Sequence of chain 1.A:
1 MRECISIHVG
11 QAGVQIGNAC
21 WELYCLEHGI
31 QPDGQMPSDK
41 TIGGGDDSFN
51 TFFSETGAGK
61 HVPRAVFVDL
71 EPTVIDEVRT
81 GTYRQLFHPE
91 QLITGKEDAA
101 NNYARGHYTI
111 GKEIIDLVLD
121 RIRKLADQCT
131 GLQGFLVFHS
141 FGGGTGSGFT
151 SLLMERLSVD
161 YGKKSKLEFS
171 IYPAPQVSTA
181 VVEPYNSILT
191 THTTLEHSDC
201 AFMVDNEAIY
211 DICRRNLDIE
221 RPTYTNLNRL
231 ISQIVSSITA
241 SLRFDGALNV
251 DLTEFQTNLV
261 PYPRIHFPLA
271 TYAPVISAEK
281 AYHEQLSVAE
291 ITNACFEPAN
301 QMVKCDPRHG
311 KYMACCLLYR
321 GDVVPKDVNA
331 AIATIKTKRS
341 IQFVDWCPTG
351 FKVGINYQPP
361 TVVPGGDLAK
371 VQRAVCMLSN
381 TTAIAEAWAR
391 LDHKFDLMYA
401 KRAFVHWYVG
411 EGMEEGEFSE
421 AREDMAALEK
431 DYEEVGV

Binding-site contacts:
Ligand atom C15 contacts residue ASN256 of chain 1.B at 3.5 Å.
Ligand atom C6 contacts residue LEU253 of chain 1.B at 3.5 Å (hydrophobic).
Ligand atom O4 contacts residue ASN256 of chain 1.B at 3.7 Å.
Ligand atom C14 contacts residue ASN256 of chain 1.B at 3.6 Å.
Ligand atom N1 contacts residue LEU253 of chain 1.B at 3.9 Å.
Ligand atom C contacts residue ASN348 of chain 1.B at 3.4 Å.
Ligand atom O contacts residue VAL181 of chain 1.A at 3.7 Å.
Ligand atom C10 contacts residue ASP249 of chain 1.B at 3.8 Å.
Ligand atom C contacts residue ASN256 of chain 1.B at 3.4 Å.
Ligand atom O contacts residue ASN347 of chain 1.B at 3.8 Å.
Ligand atom C contacts residue VAL181 of chain 1.A at 3.9 Å (hydrophobic).
Ligand atom C8 contacts residue VAL236 of chain 1.B at 3.4 Å (hydrophobic).
Ligand atom C3 contacts residue ASN256 of chain 1.B at 3.8 Å.
Ligand atom C3 contacts residue MET257 of chain 1.B at 3.8 Å (hydrophobic).
Ligand atom O4 contacts residue THR179 of chain 1.A at 3.6 Å (h-bond).
Ligand atom O4 contacts residue ALA180 of chain 1.A at 3.5 Å.
Ligand atom C3 contacts residue LYS350 of chain 1.B at 3.6 Å.
Ligand atom O3 contacts residue ASP249 of chain 1.B at 3.4 Å (salt-bridge).
Ligand atom C2 contacts residue ASN256 of chain 1.B at 3.5 Å.
Ligand atom C10 contacts residue LEU240 of chain 1.B at 3.5 Å (hydrophobic).
Ligand atom O3 contacts residue LEU246 of chain 1.B at 3.4 Å (h-bond).
Ligand atom O2 contacts residue CYS239 of chain 1.B at 3.4 Å.
Ligand atom C8 contacts residue ILE316 of chain 1.B at 3.6 Å (hydrophobic).
Ligand atom C5 contacts residue LEU253 of chain 1.B at 3.8 Å (hydrophobic).
Ligand atom C12 contacts residue LYS252 of chain 1.B at 3.8 Å.
Ligand atom C4 contacts residue ASN256 of chain 1.B at 3.7 Å.
Ligand atom O1 contacts residue VAL236 of chain 1.B at 3.8 Å.
Ligand atom C1 contacts residue LYS350 of chain 1.B at 3.6 Å.
Ligand atom O4 contacts residue VAL181 of chain 1.A at 3.5 Å (h-bond).
Ligand atom C12 contacts residue ASP249 of chain 1.B at 3.8 Å.
Ligand atom C1 contacts residue ASN256 of chain 1.B at 3.6 Å.
Ligand atom C12 contacts residue LEU246 of chain 1.B at 3.1 Å (hydrophobic).
Ligand atom C2 contacts residue MET257 of chain 1.B at 3.8 Å (hydrophobic).
Ligand atom C contacts residue THR312 of chain 1.B at 3.9 Å.
Ligand atom C4 contacts residue LYS350 of chain 1.B at 3.5 Å.
Ligand atom C8 contacts residue ILE368 of chain 1.B at 3.6 Å (hydrophobic).
Ligand atom C14 contacts residue LYS350 of chain 1.B at 3.5 Å.
Ligand atom C2 contacts residue LYS350 of chain 1.B at 3.6 Å.
Ligand atom N contacts residue LYS350 of chain 1.B at 3.8 Å.
Ligand atom C15 contacts residue LYS350 of chain 1.B at 3.6 Å.

Sequence of chain 1.B:
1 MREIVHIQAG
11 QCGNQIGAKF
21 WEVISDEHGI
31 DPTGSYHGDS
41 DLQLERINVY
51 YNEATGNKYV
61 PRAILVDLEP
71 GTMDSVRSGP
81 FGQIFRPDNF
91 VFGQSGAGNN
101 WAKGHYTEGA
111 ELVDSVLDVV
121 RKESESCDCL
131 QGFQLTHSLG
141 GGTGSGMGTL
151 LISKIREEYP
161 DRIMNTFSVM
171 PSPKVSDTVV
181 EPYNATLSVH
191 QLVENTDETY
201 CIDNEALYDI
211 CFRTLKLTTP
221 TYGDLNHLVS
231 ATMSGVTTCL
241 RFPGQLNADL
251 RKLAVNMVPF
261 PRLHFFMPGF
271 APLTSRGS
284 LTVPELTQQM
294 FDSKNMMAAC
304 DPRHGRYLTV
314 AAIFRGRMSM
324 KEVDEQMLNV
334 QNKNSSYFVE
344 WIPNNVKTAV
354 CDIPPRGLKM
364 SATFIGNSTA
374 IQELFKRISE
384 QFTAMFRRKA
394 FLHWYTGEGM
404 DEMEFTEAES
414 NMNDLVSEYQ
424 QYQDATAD

The protein below binds the small molecule below.
Small molecule (SMILES): COc1ccc(/N=N/c2cc(OC)c(OC)c(OC)c2)cc1O